Sequence of chain 1.A:
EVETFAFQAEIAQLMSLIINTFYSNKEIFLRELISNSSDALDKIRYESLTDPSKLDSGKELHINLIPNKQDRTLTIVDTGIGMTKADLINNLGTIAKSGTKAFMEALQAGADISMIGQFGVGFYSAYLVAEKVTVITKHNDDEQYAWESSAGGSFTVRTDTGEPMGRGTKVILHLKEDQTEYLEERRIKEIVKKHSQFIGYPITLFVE

Binding-site contacts:
Ligand atom C1 contacts residue MET100 of chain 1.A at 3.6 Å (hydrophobic).
Ligand atom N1 contacts residue ALA57 of chain 1.A at 3.6 Å.
Ligand atom C12 contacts residue ALA57 of chain 1.A at 4.0 Å (hydrophobic).
Ligand atom C4 contacts residue ASN53 of chain 1.A at 3.6 Å.
Ligand atom O3 contacts residue VAL188 of chain 1.A at 3.7 Å.
Ligand atom O1 contacts residue GLY99 of chain 1.A at 3.4 Å.
Ligand atom N2 contacts residue MET100 of chain 1.A at 3.9 Å.
Ligand atom C7 contacts residue ALA57 of chain 1.A at 3.8 Å (hydrophobic).
Ligand atom N2 contacts residue GLY99 of chain 1.A at 2.9 Å (h-bond).
Ligand atom C3 contacts residue ASN53 of chain 1.A at 3.5 Å.
Ligand atom C8 contacts residue ALA57 of chain 1.A at 3.7 Å (hydrophobic).
Ligand atom C8 contacts residue ILE98 of chain 1.A at 3.8 Å (hydrophobic).
Ligand atom O1 contacts residue THR186 of chain 1.A at 2.6 Å (h-bond).
Ligand atom C7 contacts residue MET100 of chain 1.A at 3.7 Å (hydrophobic).
Ligand atom C11 contacts residue ALA57 of chain 1.A at 3.9 Å (hydrophobic).
Ligand atom C12 contacts residue ASN53 of chain 1.A at 3.6 Å.
Ligand atom C1 contacts residue VAL152 of chain 1.A at 3.8 Å (hydrophobic).
Ligand atom C9 contacts residue ILE98 of chain 1.A at 3.6 Å (hydrophobic).
Ligand atom C2 contacts residue LEU109 of chain 1.A at 3.8 Å (hydrophobic).
Ligand atom O1 contacts residue MET100 of chain 1.A at 3.5 Å.
Ligand atom O2 contacts residue THR186 of chain 1.A at 3.6 Å.
Ligand atom N2 contacts residue ILE98 of chain 1.A at 3.5 Å.
Ligand atom C16 contacts residue ASN53 of chain 1.A at 3.5 Å.
Ligand atom C3 contacts residue PHE140 of chain 1.A at 3.9 Å (hydrophobic).
Ligand atom C15 contacts residue ASP95 of chain 1.A at 3.5 Å.
Ligand atom N2 contacts residue ALA57 of chain 1.A at 3.9 Å.
Ligand atom C15 contacts residue THR186 of chain 1.A at 3.9 Å.
Ligand atom O2 contacts residue ALA57 of chain 1.A at 3.1 Å.
Ligand atom C7 contacts residue THR186 of chain 1.A at 3.8 Å.
Ligand atom C13 contacts residue ALA57 of chain 1.A at 3.5 Å (hydrophobic).
Ligand atom C14 contacts residue THR186 of chain 1.A at 3.9 Å.
Ligand atom O3 contacts residue ASN53 of chain 1.A at 3.6 Å.
Ligand atom C14 contacts residue ASP95 of chain 1.A at 3.5 Å.
Ligand atom C7 contacts residue GLY99 of chain 1.A at 3.6 Å.
Ligand atom C1 contacts residue PHE140 of chain 1.A at 3.8 Å (hydrophobic).
Ligand atom C2 contacts residue PHE140 of chain 1.A at 3.5 Å (hydrophobic).
Ligand atom O3 contacts residue LEU50 of chain 1.A at 3.8 Å.
Ligand atom O2 contacts residue ASP95 of chain 1.A at 2.6 Å (salt-bridge).
Ligand atom C11 contacts residue ASP56 of chain 1.A at 3.8 Å.
Ligand atom C1 contacts residue LEU109 of chain 1.A at 3.9 Å (hydrophobic).

The small molecule below binds the protein below.
Small molecule (SMILES): CCCc1cc(-n2c(=O)[nH]c3ccccc32)c(O)cc1O